A protein and the small-molecule ligand that binds it are described below.
Small molecule (SMILES): Oc1ccc(Cl)cc1

Sequence of chain 1.A:
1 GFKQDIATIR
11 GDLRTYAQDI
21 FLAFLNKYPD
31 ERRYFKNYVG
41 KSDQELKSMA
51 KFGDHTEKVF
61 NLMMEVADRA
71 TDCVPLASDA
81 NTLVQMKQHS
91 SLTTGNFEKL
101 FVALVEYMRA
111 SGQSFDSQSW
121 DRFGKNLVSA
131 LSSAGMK

Binding-site contacts:
Ligand atom C1 contacts residue PHE35 of chain 1.A at 3.9 Å (hydrophobic).
Ligand atom O7 contacts residue HEM1 of chain 1.C at 3.1 Å (h-bond).
Ligand atom CL9 contacts residue PHE35 of chain 1.A at 4.2 Å.
Ligand atom C2 contacts residue TYR38 of chain 1.A at 4.1 Å (hydrophobic).
Ligand atom O7 contacts residue TYR38 of chain 1.A at 2.7 Å (h-bond).
Ligand atom C1 contacts residue HIS55 of chain 1.A at 3.9 Å.
Ligand atom CL9 contacts residue HEM1 of chain 1.C at 3.6 Å.
Ligand atom O7 contacts residue LYS51 of chain 1.A at 4.4 Å.
Ligand atom C3 contacts residue PHE21 of chain 1.A at 3.2 Å (hydrophobic).
Ligand atom C2 contacts residue HIS55 of chain 1.A at 4.1 Å.
Ligand atom C4 contacts residue VAL59 of chain 1.A at 3.2 Å (hydrophobic).
Ligand atom C2 contacts residue PHE35 of chain 1.A at 4.2 Å (hydrophobic).
Ligand atom C6 contacts residue VAL59 of chain 1.A at 3.9 Å (hydrophobic).
Ligand atom O7 contacts residue PHE35 of chain 1.A at 4.5 Å.
Ligand atom C2 contacts residue VAL59 of chain 1.A at 4.2 Å (hydrophobic).
Ligand atom C6 contacts residue PHE35 of chain 1.A at 3.4 Å (hydrophobic).
Ligand atom C5 contacts residue PHE35 of chain 1.A at 3.1 Å (hydrophobic).
Ligand atom C1 contacts residue VAL59 of chain 1.A at 4.3 Å (hydrophobic).
Ligand atom C5 contacts residue HEM1 of chain 1.C at 3.2 Å.
Ligand atom C4 contacts residue PHE35 of chain 1.A at 3.5 Å (hydrophobic).
Ligand atom O7 contacts residue THR56 of chain 1.A at 4.2 Å.
Ligand atom C1 contacts residue TYR38 of chain 1.A at 3.8 Å (hydrophobic).
Ligand atom O7 contacts residue HIS55 of chain 1.A at 3.1 Å.
Ligand atom C3 contacts residue THR56 of chain 1.A at 3.8 Å.
Ligand atom C1 contacts residue HEM1 of chain 1.C at 3.8 Å.
Ligand atom CL9 contacts residue PHE21 of chain 1.A at 3.6 Å.
Ligand atom C4 contacts residue HEM1 of chain 1.C at 4.3 Å.
Ligand atom C3 contacts residue PHE35 of chain 1.A at 4.0 Å (hydrophobic).
Ligand atom C2 contacts residue THR56 of chain 1.A at 3.3 Å.
Ligand atom C3 contacts residue VAL59 of chain 1.A at 3.7 Å (hydrophobic).
Ligand atom C2 contacts residue PHE21 of chain 1.A at 3.7 Å (hydrophobic).
Ligand atom C1 contacts residue THR56 of chain 1.A at 4.2 Å.
Ligand atom C6 contacts residue HEM1 of chain 1.C at 3.3 Å.
Ligand atom C4 contacts residue PHE21 of chain 1.A at 3.6 Å (hydrophobic).
Ligand atom CL9 contacts residue VAL59 of chain 1.A at 3.4 Å.
Ligand atom C5 contacts residue VAL59 of chain 1.A at 3.3 Å (hydrophobic).